Sequence of chain 10.E:
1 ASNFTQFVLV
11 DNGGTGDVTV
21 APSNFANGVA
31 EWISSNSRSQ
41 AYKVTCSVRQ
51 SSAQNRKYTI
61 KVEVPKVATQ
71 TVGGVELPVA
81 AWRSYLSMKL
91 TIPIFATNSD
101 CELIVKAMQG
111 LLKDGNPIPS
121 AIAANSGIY

Sequence of chain 24.E:
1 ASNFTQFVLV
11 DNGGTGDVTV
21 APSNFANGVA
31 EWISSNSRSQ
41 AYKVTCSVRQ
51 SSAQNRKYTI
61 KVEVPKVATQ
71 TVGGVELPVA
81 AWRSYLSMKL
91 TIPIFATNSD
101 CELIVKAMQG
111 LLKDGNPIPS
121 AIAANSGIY

Binding-site contacts:
Ligand atom C4 contacts residue LYS61 of chain 24.E at 3.7 Å.
Ligand atom N1 contacts residue THR59 of chain 24.E at 3.5 Å.
Ligand atom N7 contacts residue THR45 of chain 24.E at 2.5 Å (h-bond).
Ligand atom P contacts residue TYR85 of chain 24.E at 3.7 Å.
Ligand atom C5 contacts residue VAL29 of chain 24.E at 4.0 Å (hydrophobic).
Ligand atom C4 contacts residue TYR85 of chain 24.E at 3.8 Å (hydrophobic).
Ligand atom C6 contacts residue VAL29 of chain 24.E at 4.1 Å (hydrophobic).
Ligand atom N1 contacts residue TYR85 of chain 24.E at 3.5 Å.
Ligand atom N1 contacts residue SER47 of chain 24.E at 2.9 Å (h-bond).
Ligand atom N6 contacts residue THR59 of chain 24.E at 2.8 Å (h-bond).
Ligand atom N6 contacts residue TYR85 of chain 24.E at 3.3 Å.
Ligand atom N7 contacts residue LYS61 of chain 24.E at 3.7 Å.
Ligand atom OP2 contacts residue LYS43 of chain 24.E at 2.7 Å (salt-bridge).
Ligand atom N9 contacts residue LYS61 of chain 24.E at 3.7 Å.
Ligand atom C5' contacts residue TYR85 of chain 24.E at 4.0 Å (hydrophobic).
Ligand atom N7 contacts residue TYR85 of chain 24.E at 3.7 Å.
Ligand atom C8 contacts residue LYS61 of chain 24.E at 3.7 Å.
Ligand atom N9 contacts residue TYR85 of chain 24.E at 4.0 Å.
Ligand atom OP1 contacts residue TYR85 of chain 24.E at 3.5 Å (h-bond).
Ligand atom O6 contacts residue LYS61 of chain 24.E at 3.0 Å (salt-bridge).
Ligand atom C6 contacts residue THR45 of chain 24.E at 3.1 Å.
Ligand atom C8 contacts residue THR45 of chain 24.E at 3.8 Å.
Ligand atom C6 contacts residue LYS61 of chain 24.E at 3.8 Å.
Ligand atom N6 contacts residue CYS46 of chain 24.E at 3.4 Å (h-bond).
Ligand atom C6 contacts residue SER47 of chain 24.E at 3.9 Å.
Ligand atom C8 contacts residue TYR85 of chain 24.E at 3.8 Å (hydrophobic).
Ligand atom N6 contacts residue THR45 of chain 24.E at 2.5 Å (h-bond).
Ligand atom N6 contacts residue THR91 of chain 10.E at 3.5 Å (h-bond).
Ligand atom C2 contacts residue THR59 of chain 24.E at 4.1 Å.
Ligand atom N6 contacts residue SER47 of chain 24.E at 4.1 Å.
Ligand atom C2 contacts residue SER47 of chain 24.E at 3.4 Å.
Ligand atom OP1 contacts residue LYS43 of chain 24.E at 2.9 Å (salt-bridge).
Ligand atom C5 contacts residue TYR85 of chain 24.E at 3.5 Å (hydrophobic).
Ligand atom C6 contacts residue THR59 of chain 24.E at 3.6 Å.
Ligand atom C6 contacts residue TYR85 of chain 24.E at 3.4 Å (hydrophobic).
Ligand atom C5 contacts residue THR45 of chain 24.E at 3.1 Å.
Ligand atom P contacts residue LYS43 of chain 24.E at 3.2 Å.
Ligand atom C5 contacts residue LYS61 of chain 24.E at 3.7 Å.
Ligand atom OP2 contacts residue GLU63 of chain 24.E at 3.6 Å (salt-bridge).
Ligand atom N6 contacts residue LYS61 of chain 24.E at 4.1 Å.

This small molecule binds to this protein.
Small molecule (SMILES): Nc1nc(=O)c2ncn([C@@H]3O[C@H](CO[P](=O)(O)O[C@H]4[C@@H](O)[C@H](n5cnc6c(N)ncnc65)O[C@@H]4CO[P](=O)(O)O[C@@H]4[C@@H](O)[C@H](n5cnc6c(N)ncnc65)O[C@@H]4COP(=O)=O)[C@@H](O)[C@H]3O)c2[nH]1